Sequence of chain 1.C:
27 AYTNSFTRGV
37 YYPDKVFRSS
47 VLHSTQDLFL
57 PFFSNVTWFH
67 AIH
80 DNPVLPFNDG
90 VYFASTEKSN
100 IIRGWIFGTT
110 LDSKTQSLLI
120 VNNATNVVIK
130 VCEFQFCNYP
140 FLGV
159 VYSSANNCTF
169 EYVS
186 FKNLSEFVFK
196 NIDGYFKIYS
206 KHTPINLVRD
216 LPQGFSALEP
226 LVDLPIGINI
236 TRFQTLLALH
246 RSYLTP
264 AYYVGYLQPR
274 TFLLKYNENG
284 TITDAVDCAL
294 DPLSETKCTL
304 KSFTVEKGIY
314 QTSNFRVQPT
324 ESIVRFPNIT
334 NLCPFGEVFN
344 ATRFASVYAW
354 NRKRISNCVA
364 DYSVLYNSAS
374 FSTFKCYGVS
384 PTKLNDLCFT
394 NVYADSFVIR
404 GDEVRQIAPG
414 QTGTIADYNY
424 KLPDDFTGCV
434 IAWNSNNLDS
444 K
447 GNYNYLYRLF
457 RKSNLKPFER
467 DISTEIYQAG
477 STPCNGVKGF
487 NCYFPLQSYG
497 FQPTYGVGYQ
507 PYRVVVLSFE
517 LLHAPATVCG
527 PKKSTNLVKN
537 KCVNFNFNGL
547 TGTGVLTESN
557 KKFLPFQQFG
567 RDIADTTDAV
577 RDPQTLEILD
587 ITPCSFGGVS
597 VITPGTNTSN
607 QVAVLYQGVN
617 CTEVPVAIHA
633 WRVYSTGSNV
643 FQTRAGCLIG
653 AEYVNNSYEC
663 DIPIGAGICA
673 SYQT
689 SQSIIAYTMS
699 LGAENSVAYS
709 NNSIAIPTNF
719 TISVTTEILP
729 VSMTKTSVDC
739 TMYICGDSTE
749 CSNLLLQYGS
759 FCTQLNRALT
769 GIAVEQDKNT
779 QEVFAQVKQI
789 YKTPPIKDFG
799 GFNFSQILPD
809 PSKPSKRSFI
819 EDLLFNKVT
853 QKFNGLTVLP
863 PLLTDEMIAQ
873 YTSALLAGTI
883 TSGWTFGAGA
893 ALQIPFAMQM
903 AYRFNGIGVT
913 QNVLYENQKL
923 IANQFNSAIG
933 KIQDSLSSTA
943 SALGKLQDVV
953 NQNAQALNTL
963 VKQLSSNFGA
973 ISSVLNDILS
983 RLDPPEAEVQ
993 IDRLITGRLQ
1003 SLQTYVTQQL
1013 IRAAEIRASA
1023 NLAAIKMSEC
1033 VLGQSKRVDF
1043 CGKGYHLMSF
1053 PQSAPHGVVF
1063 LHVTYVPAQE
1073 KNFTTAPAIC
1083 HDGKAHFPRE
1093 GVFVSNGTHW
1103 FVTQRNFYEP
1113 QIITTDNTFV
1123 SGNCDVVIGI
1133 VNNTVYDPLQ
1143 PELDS

Binding-site contacts:
Ligand atom N2 contacts residue GLU281 of chain 1.A at 2.6 Å (salt-bridge).
Ligand atom O5 contacts residue LYS558 of chain 1.C at 3.4 Å (salt-bridge).
Ligand atom C1 contacts residue ASN282 of chain 1.A at 1.4 Å.
Ligand atom O3 contacts residue GLU281 of chain 1.A at 4.2 Å.
Ligand atom C5 contacts residue LYS558 of chain 1.C at 4.0 Å.
Ligand atom C7 contacts residue GLU281 of chain 1.A at 3.5 Å.
Ligand atom C8 contacts residue GLU281 of chain 1.A at 3.7 Å.
Ligand atom C2 contacts residue GLU281 of chain 1.A at 3.2 Å.
Ligand atom C3 contacts residue ASN282 of chain 1.A at 3.8 Å.
Ligand atom O6 contacts residue LYS558 of chain 1.C at 2.9 Å (salt-bridge).
Ligand atom C8 contacts residue ASN282 of chain 1.A at 4.3 Å.
Ligand atom N2 contacts residue ASN282 of chain 1.A at 2.9 Å (h-bond).
Ligand atom C1 contacts residue GLU281 of chain 1.A at 3.3 Å.
Ligand atom C6 contacts residue LYS558 of chain 1.C at 3.8 Å.
Ligand atom C4 contacts residue ASN282 of chain 1.A at 4.2 Å.
Ligand atom C3 contacts residue GLU281 of chain 1.A at 3.4 Å.
Ligand atom O5 contacts residue ASN282 of chain 1.A at 2.4 Å (h-bond).
Ligand atom C7 contacts residue ASN280 of chain 1.A at 3.7 Å.
Ligand atom O7 contacts residue ASN282 of chain 1.A at 3.0 Å (h-bond).
Ligand atom C8 contacts residue ASN280 of chain 1.A at 3.3 Å.
Ligand atom C7 contacts residue ASN282 of chain 1.A at 3.1 Å.
Ligand atom C1 contacts residue LYS558 of chain 1.C at 4.2 Å.
Ligand atom O5 contacts residue GLU281 of chain 1.A at 4.5 Å.
Ligand atom C5 contacts residue ASN282 of chain 1.A at 3.7 Å.
Ligand atom O7 contacts residue ASN280 of chain 1.A at 3.5 Å (h-bond).
Ligand atom C2 contacts residue ASN282 of chain 1.A at 2.5 Å.

Sequence of chain 1.A:
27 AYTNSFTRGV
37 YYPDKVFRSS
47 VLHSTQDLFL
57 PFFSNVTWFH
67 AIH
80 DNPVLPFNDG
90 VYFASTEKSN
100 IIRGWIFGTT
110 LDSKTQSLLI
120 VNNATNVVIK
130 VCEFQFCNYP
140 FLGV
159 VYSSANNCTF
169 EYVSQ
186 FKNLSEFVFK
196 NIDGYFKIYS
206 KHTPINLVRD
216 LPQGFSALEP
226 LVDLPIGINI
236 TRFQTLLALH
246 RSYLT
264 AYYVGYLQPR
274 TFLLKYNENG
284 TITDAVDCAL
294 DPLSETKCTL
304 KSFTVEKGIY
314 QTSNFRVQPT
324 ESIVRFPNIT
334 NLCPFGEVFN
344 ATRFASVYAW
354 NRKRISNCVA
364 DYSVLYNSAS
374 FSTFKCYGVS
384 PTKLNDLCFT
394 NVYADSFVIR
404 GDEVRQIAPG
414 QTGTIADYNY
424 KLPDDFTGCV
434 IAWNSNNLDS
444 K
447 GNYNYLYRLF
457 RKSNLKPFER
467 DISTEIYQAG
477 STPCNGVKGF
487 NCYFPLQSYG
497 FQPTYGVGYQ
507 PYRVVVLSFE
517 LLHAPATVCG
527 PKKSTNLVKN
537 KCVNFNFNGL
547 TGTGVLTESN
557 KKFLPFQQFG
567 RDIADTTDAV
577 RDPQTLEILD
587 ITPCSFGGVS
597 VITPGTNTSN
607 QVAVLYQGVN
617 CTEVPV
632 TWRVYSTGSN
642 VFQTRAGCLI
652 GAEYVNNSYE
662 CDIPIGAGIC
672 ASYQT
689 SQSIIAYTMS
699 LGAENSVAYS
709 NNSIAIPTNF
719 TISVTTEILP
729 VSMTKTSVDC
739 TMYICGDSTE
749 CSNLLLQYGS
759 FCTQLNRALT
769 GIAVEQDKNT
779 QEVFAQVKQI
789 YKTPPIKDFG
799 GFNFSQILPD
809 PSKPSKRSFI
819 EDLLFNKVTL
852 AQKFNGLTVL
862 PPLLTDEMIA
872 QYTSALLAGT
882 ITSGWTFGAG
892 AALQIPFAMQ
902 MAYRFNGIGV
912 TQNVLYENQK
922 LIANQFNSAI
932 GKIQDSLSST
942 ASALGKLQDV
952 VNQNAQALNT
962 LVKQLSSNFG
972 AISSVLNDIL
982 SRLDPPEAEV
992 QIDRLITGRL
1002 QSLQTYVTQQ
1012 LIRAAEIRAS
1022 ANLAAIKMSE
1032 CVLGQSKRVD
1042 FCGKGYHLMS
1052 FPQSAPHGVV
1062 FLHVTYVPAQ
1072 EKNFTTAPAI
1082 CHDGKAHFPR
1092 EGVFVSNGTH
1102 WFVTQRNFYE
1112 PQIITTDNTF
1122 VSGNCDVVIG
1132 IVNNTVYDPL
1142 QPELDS

The protein below binds the small molecule below.
Small molecule (SMILES): CC(=O)N[C@@H]1[C@@H](O)[C@H](O)[C@@H](CO)O[C@H]1O